Sequence of chain 1.A:
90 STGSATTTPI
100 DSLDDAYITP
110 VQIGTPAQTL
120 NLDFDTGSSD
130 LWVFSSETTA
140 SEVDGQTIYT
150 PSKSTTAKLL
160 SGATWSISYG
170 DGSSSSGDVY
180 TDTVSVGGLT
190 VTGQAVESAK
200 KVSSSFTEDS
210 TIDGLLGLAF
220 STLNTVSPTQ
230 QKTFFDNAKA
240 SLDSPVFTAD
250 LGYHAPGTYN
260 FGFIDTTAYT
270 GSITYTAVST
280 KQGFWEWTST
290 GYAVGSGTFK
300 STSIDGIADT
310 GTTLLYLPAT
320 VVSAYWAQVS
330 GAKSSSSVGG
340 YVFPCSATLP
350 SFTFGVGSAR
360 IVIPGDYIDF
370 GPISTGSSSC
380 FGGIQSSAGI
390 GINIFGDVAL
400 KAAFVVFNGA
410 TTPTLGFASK

This small molecule binds to this protein.
Small molecule (SMILES): NCc1ccc(C(F)(F)F)cc1

Binding-site contacts:
Ligand atom C12 contacts residue SER172 of chain 1.A at 3.7 Å.
Ligand atom C07 contacts residue PHE205 of chain 1.A at 3.8 Å (hydrophobic).
Ligand atom C02 contacts residue GLY310 of chain 1.A at 3.5 Å.
Ligand atom F09 contacts residue ASP208 of chain 1.A at 4.2 Å.
Ligand atom C04 contacts residue ASP122 of chain 1.A at 3.5 Å.
Ligand atom C03 contacts residue LEU214 of chain 1.A at 4.2 Å (hydrophobic).
Ligand atom C05 contacts residue ASP122 of chain 1.A at 3.6 Å.
Ligand atom N01 contacts residue TYR168 of chain 1.A at 4.3 Å.
Ligand atom F10 contacts residue ASP208 of chain 1.A at 2.9 Å.
Ligand atom F10 contacts residue PHE205 of chain 1.A at 3.8 Å.
Ligand atom N01 contacts residue THR311 of chain 1.A at 4.2 Å.
Ligand atom N01 contacts residue GLY310 of chain 1.A at 2.9 Å (h-bond).
Ligand atom F08 contacts residue SER204 of chain 1.A at 4.2 Å.
Ligand atom C12 contacts residue DMS1 of chain 1.C at 4.2 Å.
Ligand atom C06 contacts residue PHE205 of chain 1.A at 3.6 Å (hydrophobic).
Ligand atom C06 contacts residue DMS1 of chain 1.C at 4.1 Å.
Ligand atom C05 contacts residue DMS1 of chain 1.C at 3.9 Å.
Ligand atom F08 contacts residue ASP208 of chain 1.A at 3.5 Å.
Ligand atom C12 contacts residue ASP170 of chain 1.A at 3.6 Å.
Ligand atom C07 contacts residue SER204 of chain 1.A at 3.9 Å.
Ligand atom C11 contacts residue ASP170 of chain 1.A at 3.5 Å.
Ligand atom C04 contacts residue DMS1 of chain 1.C at 4.0 Å.
Ligand atom C04 contacts residue LEU214 of chain 1.A at 4.1 Å (hydrophobic).
Ligand atom F09 contacts residue PHE205 of chain 1.A at 3.5 Å.
Ligand atom C02 contacts residue ASP124 of chain 1.A at 3.5 Å.
Ligand atom C03 contacts residue GLY310 of chain 1.A at 3.8 Å.
Ligand atom C11 contacts residue SER172 of chain 1.A at 3.5 Å.
Ligand atom C02 contacts residue TYR168 of chain 1.A at 3.7 Å (hydrophobic).
Ligand atom C12 contacts residue PHE205 of chain 1.A at 4.1 Å (hydrophobic).
Ligand atom C07 contacts residue ASP208 of chain 1.A at 3.7 Å.
Ligand atom C02 contacts residue LEU214 of chain 1.A at 3.9 Å (hydrophobic).
Ligand atom C11 contacts residue DMS1 of chain 1.C at 3.9 Å.
Ligand atom C11 contacts residue PHE205 of chain 1.A at 3.9 Å (hydrophobic).
Ligand atom F10 contacts residue ILE211 of chain 1.A at 3.6 Å.
Ligand atom C04 contacts residue GLY310 of chain 1.A at 3.7 Å.
Ligand atom F08 contacts residue DMS1 of chain 1.C at 4.0 Å.
Ligand atom C12 contacts residue TYR168 of chain 1.A at 4.1 Å (hydrophobic).
Ligand atom F09 contacts residue SER204 of chain 1.A at 2.6 Å.
Ligand atom N01 contacts residue ASP124 of chain 1.A at 4.0 Å.
Ligand atom C05 contacts residue PHE205 of chain 1.A at 4.0 Å (hydrophobic).